Binding-site contacts:
Ligand atom CAA contacts residue PHE176 of chain 1.A at 3.8 Å (hydrophobic).
Ligand atom CAA contacts residue HIS177 of chain 1.A at 3.9 Å.
Ligand atom CAC contacts residue MN1 of chain 1.C at 3.9 Å.
Ligand atom OAP contacts residue TYR64 of chain 1.A at 2.7 Å.
Ligand atom CAE contacts residue GLU203 of chain 1.A at 3.5 Å.
Ligand atom CAD contacts residue HIS78 of chain 1.A at 3.8 Å.
Ligand atom OAM contacts residue HIS177 of chain 1.A at 3.2 Å (h-bond).
Ligand atom OAN contacts residue MN1 of chain 1.B at 2.3 Å.
Ligand atom CAI contacts residue TRP220 of chain 1.A at 3.5 Å (hydrophobic).
Ligand atom CAG contacts residue TYR61 of chain 1.A at 3.9 Å (hydrophobic).
Ligand atom OAO contacts residue HIS170 of chain 1.A at 2.9 Å (h-bond).
Ligand atom OAN contacts residue GLU203 of chain 1.A at 3.1 Å (salt-bridge).
Ligand atom CAI contacts residue TYR61 of chain 1.A at 3.5 Å (hydrophobic).
Ligand atom CAK contacts residue TRP220 of chain 1.A at 3.4 Å (hydrophobic).
Ligand atom CAF contacts residue HIS78 of chain 1.A at 3.9 Å.
Ligand atom OAP contacts residue CYS58 of chain 1.A at 3.9 Å.
Ligand atom OAQ contacts residue CYS58 of chain 1.A at 3.0 Å (h-bond).
Ligand atom CAA contacts residue MN1 of chain 1.C at 3.9 Å.
Ligand atom CAH contacts residue TYR61 of chain 1.A at 3.8 Å (hydrophobic).
Ligand atom OAN contacts residue GLU234 of chain 1.A at 3.1 Å (salt-bridge).
Ligand atom OAO contacts residue ASP107 of chain 1.A at 3.5 Å (salt-bridge).
Ligand atom CAI contacts residue HIS62 of chain 1.A at 3.8 Å.
Ligand atom CAE contacts residue MN1 of chain 1.B at 2.6 Å.
Ligand atom CAJ contacts residue TYR61 of chain 1.A at 3.6 Å (hydrophobic).
Ligand atom OAO contacts residue PHE176 of chain 1.A at 3.9 Å.
Ligand atom CAC contacts residue ASP96 of chain 1.A at 3.5 Å.
Ligand atom OAO contacts residue MN1 of chain 1.B at 2.2 Å.
Ligand atom CAK contacts residue TYR61 of chain 1.A at 3.5 Å (hydrophobic).
Ligand atom OAN contacts residue MN1 of chain 1.C at 2.1 Å.
Ligand atom CAE contacts residue HIS177 of chain 1.A at 3.8 Å.
Ligand atom CAB contacts residue HIS78 of chain 1.A at 3.9 Å.
Ligand atom OAN contacts residue ASP96 of chain 1.A at 3.2 Å (salt-bridge).
Ligand atom OAN contacts residue ASP107 of chain 1.A at 3.4 Å (salt-bridge).
Ligand atom CAE contacts residue MN1 of chain 1.C at 3.2 Å.
Ligand atom OAM contacts residue PHE176 of chain 1.A at 3.6 Å.
Ligand atom CAE contacts residue ASP107 of chain 1.A at 3.6 Å.
Ligand atom OAO contacts residue HIS177 of chain 1.A at 2.8 Å (h-bond).
Ligand atom OAO contacts residue GLU203 of chain 1.A at 3.6 Å (salt-bridge).
Ligand atom OAQ contacts residue CYS69 of chain 1.A at 3.6 Å (h-bond).
Ligand atom CAE contacts residue HIS170 of chain 1.A at 4.0 Å.

Sequence of chain 1.A:
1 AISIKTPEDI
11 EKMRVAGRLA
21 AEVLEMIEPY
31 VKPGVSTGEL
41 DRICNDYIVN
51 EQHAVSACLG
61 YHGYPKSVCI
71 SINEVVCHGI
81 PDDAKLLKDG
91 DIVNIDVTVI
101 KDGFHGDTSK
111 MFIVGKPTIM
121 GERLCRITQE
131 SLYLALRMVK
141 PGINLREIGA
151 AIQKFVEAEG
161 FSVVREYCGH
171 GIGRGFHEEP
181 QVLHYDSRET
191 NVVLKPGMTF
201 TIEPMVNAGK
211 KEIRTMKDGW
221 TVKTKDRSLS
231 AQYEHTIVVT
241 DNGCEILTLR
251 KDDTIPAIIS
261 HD

The small molecule below binds the protein below.
Small molecule (SMILES): O=C(O)c1ccc(-c2ccccc2[N+](=O)[O-])o1